A small-molecule ligand and the protein it binds are described below.
Small molecule (SMILES): Cc1cccc(C2CCC([NH+]3CCN(c4cncc(Br)c4)CC3)CC2)c1

Binding-site contacts:
Ligand atom N17 contacts residue TRP582 of chain 1.A at 4.1 Å.
Ligand atom C18 contacts residue TRP582 of chain 1.A at 4.2 Å (hydrophobic).
Ligand atom C13 contacts residue TRP582 of chain 1.A at 4.1 Å (hydrophobic).
Ligand atom C11 contacts residue TRP582 of chain 1.A at 4.3 Å (hydrophobic).
Ligand atom C12 contacts residue TRP582 of chain 1.A at 4.0 Å (hydrophobic).
Ligand atom C16 contacts residue TRP582 of chain 1.A at 4.0 Å (hydrophobic).

Sequence of chain 1.A:
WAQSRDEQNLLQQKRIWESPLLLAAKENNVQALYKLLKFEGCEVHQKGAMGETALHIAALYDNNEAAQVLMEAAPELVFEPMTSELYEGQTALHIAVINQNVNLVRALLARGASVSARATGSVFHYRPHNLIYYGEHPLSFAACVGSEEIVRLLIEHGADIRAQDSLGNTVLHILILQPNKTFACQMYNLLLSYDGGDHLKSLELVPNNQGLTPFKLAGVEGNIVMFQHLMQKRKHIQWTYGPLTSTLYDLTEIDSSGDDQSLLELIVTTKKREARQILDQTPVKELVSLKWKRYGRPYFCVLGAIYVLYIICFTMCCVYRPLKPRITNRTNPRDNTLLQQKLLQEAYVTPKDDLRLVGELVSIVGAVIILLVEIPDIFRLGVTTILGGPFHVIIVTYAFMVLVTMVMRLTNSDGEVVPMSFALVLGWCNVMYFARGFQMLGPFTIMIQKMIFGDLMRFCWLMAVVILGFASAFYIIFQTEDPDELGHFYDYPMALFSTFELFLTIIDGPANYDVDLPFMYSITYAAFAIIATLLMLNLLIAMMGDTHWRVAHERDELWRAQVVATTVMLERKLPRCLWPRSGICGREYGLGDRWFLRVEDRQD